Sequence of chain 1.A:
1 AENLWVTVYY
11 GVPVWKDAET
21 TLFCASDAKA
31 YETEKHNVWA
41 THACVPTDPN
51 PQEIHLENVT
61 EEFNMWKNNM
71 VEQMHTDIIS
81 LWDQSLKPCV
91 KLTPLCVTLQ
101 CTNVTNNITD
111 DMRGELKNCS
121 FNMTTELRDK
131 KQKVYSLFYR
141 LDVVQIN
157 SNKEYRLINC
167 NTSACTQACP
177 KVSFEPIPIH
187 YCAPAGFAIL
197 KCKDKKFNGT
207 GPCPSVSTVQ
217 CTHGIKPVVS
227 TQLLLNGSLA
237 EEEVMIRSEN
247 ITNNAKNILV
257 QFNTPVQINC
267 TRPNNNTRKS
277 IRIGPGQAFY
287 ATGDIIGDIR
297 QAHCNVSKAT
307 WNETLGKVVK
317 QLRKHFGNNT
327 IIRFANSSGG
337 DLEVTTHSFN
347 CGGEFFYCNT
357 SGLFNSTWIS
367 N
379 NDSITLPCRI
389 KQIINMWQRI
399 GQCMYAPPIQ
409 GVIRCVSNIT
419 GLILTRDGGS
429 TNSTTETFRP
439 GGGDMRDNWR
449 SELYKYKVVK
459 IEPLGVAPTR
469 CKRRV

The protein below binds the small molecule below.
Small molecule (SMILES): CC(=O)N[C@H]1[C@H](O[C@H]2[C@H](O)[C@@H](NC(C)=O)CO[C@@H]2CO)O[C@H](CO)[C@@H](O[C@@H]2O[C@H](CO[C@H]3O[C@H](CO)[C@@H](O)[C@H](O)[C@@H]3O)[C@@H](O)[C@H](O)[C@@H]2O)[C@@H]1O

Sequence of chain 1.E:
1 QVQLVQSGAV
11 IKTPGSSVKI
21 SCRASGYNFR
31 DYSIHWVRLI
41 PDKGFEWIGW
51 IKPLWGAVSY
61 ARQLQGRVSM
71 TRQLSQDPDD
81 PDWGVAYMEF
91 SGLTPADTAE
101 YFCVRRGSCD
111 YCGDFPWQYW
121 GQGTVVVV

Binding-site contacts:
Ligand atom C8 contacts residue ILE164 of chain 1.A at 3.8 Å (hydrophobic).
Ligand atom C5 contacts residue ASN167 of chain 1.A at 3.6 Å.
Ligand atom C8 contacts residue GLN76 of chain 1.E at 3.5 Å.
Ligand atom O6 contacts residue VAL144 of chain 1.A at 3.7 Å.
Ligand atom O6 contacts residue ARG162 of chain 1.A at 2.5 Å (salt-bridge).
Ligand atom C1 contacts residue ARG162 of chain 1.A at 3.9 Å.
Ligand atom C4 contacts residue ASN167 of chain 1.A at 4.2 Å.
Ligand atom C6 contacts residue VAL144 of chain 1.A at 4.3 Å (hydrophobic).
Ligand atom C7 contacts residue ASN167 of chain 1.A at 3.4 Å.
Ligand atom O4 contacts residue LYS19 of chain 1.E at 3.6 Å.
Ligand atom O7 contacts residue ASN167 of chain 1.A at 3.5 Å (h-bond).
Ligand atom C6 contacts residue ILE164 of chain 1.A at 4.2 Å (hydrophobic).
Ligand atom O7 contacts residue ILE164 of chain 1.A at 4.5 Å.
Ligand atom O6 contacts residue ASN167 of chain 1.A at 4.3 Å.
Ligand atom N2 contacts residue ASN167 of chain 1.A at 3.0 Å (h-bond).
Ligand atom C7 contacts residue ILE164 of chain 1.A at 4.4 Å (hydrophobic).
Ligand atom C6 contacts residue ARG162 of chain 1.A at 3.7 Å.
Ligand atom C2 contacts residue ASN167 of chain 1.A at 2.5 Å.
Ligand atom C5 contacts residue ARG162 of chain 1.A at 4.0 Å.
Ligand atom O5 contacts residue ARG162 of chain 1.A at 3.0 Å (salt-bridge).
Ligand atom C8 contacts residue VAL144 of chain 1.A at 4.0 Å (hydrophobic).
Ligand atom C3 contacts residue ASN167 of chain 1.A at 3.8 Å.
Ligand atom O5 contacts residue ASN167 of chain 1.A at 2.3 Å (h-bond).
Ligand atom C1 contacts residue ASN167 of chain 1.A at 1.4 Å.
Ligand atom N2 contacts residue GLN76 of chain 1.E at 4.1 Å.